This protein binds this small molecule.
Small molecule (SMILES): N=C(N)c1cccc(O[C@H]2CO[C@H]3[C@@H]2OC[C@H]3Oc2cccc(C(=N)N)c2)c1

Binding-site contacts:
Ligand atom N2 contacts residue SER172 of chain 1.A at 3.0 Å (h-bond).
Ligand atom O3 contacts residue TYR81 of chain 1.A at 3.4 Å.
Ligand atom C1 contacts residue ASP171 of chain 1.A at 3.7 Å.
Ligand atom C14 contacts residue GLN155 of chain 1.A at 3.8 Å.
Ligand atom C2 contacts residue TRP193 of chain 1.A at 3.6 Å (hydrophobic).
Ligand atom N2 contacts residue ASP171 of chain 1.A at 3.0 Å (salt-bridge).
Ligand atom C20 contacts residue TRP193 of chain 1.A at 3.7 Å (hydrophobic).
Ligand atom C14 contacts residue GLU79 of chain 1.A at 3.7 Å.
Ligand atom C2 contacts residue GLY194 of chain 1.A at 3.6 Å.
Ligand atom C4 contacts residue SER192 of chain 1.A at 3.8 Å.
Ligand atom C20 contacts residue GLY194 of chain 1.A at 3.3 Å.
Ligand atom O4 contacts residue TRP193 of chain 1.A at 3.1 Å.
Ligand atom N1 contacts residue GLY196 of chain 1.A at 2.8 Å (h-bond).
Ligand atom C5 contacts residue SER192 of chain 1.A at 3.9 Å.
Ligand atom C19 contacts residue TRP193 of chain 1.A at 3.6 Å (hydrophobic).
Ligand atom C18 contacts residue GLY194 of chain 1.A at 3.4 Å.
Ligand atom C12 contacts residue TRP193 of chain 1.A at 3.4 Å (hydrophobic).
Ligand atom C20 contacts residue GLY196 of chain 1.A at 3.8 Å.
Ligand atom N1 contacts residue CYS197 of chain 1.A at 3.8 Å.
Ligand atom C4 contacts residue SER177 of chain 1.A at 3.4 Å.
Ligand atom N2 contacts residue GLY204 of chain 1.A at 3.5 Å.
Ligand atom N2 contacts residue TRP193 of chain 1.A at 3.8 Å.
Ligand atom N4 contacts residue GLU79 of chain 1.A at 3.7 Å.
Ligand atom C6 contacts residue GLY194 of chain 1.A at 3.7 Å.
Ligand atom N4 contacts residue GLN155 of chain 1.A at 3.6 Å.
Ligand atom C1 contacts residue SER172 of chain 1.A at 3.3 Å.
Ligand atom C13 contacts residue TRP193 of chain 1.A at 3.6 Å (hydrophobic).
Ligand atom C13 contacts residue THR80 of chain 1.A at 2.9 Å.
Ligand atom C5 contacts residue SO41 of chain 1.C at 3.2 Å.
Ligand atom C7 contacts residue SO41 of chain 1.C at 3.3 Å.
Ligand atom C14 contacts residue THR80 of chain 1.A at 3.6 Å.
Ligand atom N1 contacts residue ASP171 of chain 1.A at 2.9 Å (salt-bridge).
Ligand atom C9 contacts residue TYR81 of chain 1.A at 3.8 Å (hydrophobic).
Ligand atom C12 contacts residue TYR81 of chain 1.A at 3.4 Å (hydrophobic).
Ligand atom O4 contacts residue GLY194 of chain 1.A at 3.1 Å (h-bond).
Ligand atom C16 contacts residue GLN155 of chain 1.A at 3.6 Å.
Ligand atom C5 contacts residue SER177 of chain 1.A at 3.7 Å.
Ligand atom C5 contacts residue TRP193 of chain 1.A at 3.9 Å (hydrophobic).
Ligand atom C15 contacts residue GLU79 of chain 1.A at 3.5 Å.
Ligand atom N1 contacts residue SER172 of chain 1.A at 3.2 Å (h-bond).

Sequence of chain 1.A:
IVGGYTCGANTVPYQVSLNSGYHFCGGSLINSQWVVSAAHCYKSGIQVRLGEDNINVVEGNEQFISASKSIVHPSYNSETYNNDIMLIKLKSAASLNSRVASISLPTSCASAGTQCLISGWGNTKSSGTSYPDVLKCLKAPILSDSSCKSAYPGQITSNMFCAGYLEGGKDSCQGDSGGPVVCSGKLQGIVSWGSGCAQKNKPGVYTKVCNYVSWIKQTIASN